A protein and the small-molecule ligand that binds it are described below.
Small molecule (SMILES): Cc1ccncc1NC(=O)CN1CCC(C)CC1

Sequence of chain 1.A:
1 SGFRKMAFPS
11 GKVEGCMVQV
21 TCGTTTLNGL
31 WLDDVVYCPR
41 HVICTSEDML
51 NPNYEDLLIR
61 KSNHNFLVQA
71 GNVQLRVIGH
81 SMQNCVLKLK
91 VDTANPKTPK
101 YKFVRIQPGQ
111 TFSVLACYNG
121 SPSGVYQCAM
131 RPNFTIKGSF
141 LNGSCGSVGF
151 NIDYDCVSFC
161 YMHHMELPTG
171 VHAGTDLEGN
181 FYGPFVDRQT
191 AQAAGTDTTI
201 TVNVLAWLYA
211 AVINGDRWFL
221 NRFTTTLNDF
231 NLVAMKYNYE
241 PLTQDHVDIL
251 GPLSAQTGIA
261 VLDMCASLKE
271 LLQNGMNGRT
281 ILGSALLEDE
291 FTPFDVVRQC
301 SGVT

Sequence of chain 2.A:
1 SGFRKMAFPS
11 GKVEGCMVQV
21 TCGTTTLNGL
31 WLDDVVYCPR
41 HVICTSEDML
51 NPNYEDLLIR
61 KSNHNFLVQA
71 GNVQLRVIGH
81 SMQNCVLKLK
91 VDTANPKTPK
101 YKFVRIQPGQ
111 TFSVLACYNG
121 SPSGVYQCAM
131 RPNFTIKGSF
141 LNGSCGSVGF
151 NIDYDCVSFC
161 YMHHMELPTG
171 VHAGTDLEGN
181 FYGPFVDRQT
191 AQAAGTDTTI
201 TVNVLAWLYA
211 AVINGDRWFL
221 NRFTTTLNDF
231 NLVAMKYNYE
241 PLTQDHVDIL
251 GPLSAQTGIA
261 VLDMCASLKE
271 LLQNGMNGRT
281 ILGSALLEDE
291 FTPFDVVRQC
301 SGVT

Binding-site contacts:
Ligand atom C contacts residue HIS41 of chain 2.A at 4.1 Å.
Ligand atom C contacts residue ASP187 of chain 2.A at 3.3 Å.
Ligand atom C3 contacts residue GLN189 of chain 2.A at 3.9 Å.
Ligand atom C2 contacts residue GLN189 of chain 2.A at 3.9 Å.
Ligand atom C3 contacts residue MET49 of chain 2.A at 4.0 Å (hydrophobic).
Ligand atom N2 contacts residue GLU166 of chain 2.A at 3.8 Å.
Ligand atom C9 contacts residue PHE140 of chain 2.A at 3.6 Å (hydrophobic).
Ligand atom O contacts residue HIS164 of chain 2.A at 4.0 Å.
Ligand atom N2 contacts residue PHE140 of chain 2.A at 3.7 Å.
Ligand atom C10 contacts residue GLU166 of chain 2.A at 4.0 Å.
Ligand atom C12 contacts residue MET165 of chain 2.A at 4.0 Å (hydrophobic).
Ligand atom N2 contacts residue LEU141 of chain 2.A at 4.0 Å.
Ligand atom C9 contacts residue LEU141 of chain 2.A at 3.5 Å (hydrophobic).
Ligand atom C12 contacts residue HIS164 of chain 2.A at 3.4 Å.
Ligand atom C12 contacts residue HIS41 of chain 2.A at 3.5 Å.
Ligand atom C7 contacts residue GLU166 of chain 2.A at 3.8 Å.
Ligand atom N2 contacts residue HIS163 of chain 2.A at 2.9 Å (h-bond).
Ligand atom C1 contacts residue MET49 of chain 2.A at 3.7 Å (hydrophobic).
Ligand atom C9 contacts residue GLU166 of chain 2.A at 3.4 Å.
Ligand atom N1 contacts residue CYS145 of chain 2.A at 4.0 Å.
Ligand atom C11 contacts residue ASN142 of chain 2.A at 3.8 Å.
Ligand atom C8 contacts residue LEU141 of chain 2.A at 3.8 Å (hydrophobic).
Ligand atom C13 contacts residue HIS164 of chain 2.A at 3.8 Å.
Ligand atom C2 contacts residue MET49 of chain 2.A at 3.6 Å (hydrophobic).
Ligand atom C contacts residue ARG188 of chain 2.A at 3.4 Å.
Ligand atom O contacts residue MET165 of chain 2.A at 3.2 Å.
Ligand atom C8 contacts residue PHE140 of chain 2.A at 3.2 Å (hydrophobic).
Ligand atom C7 contacts residue HIS163 of chain 2.A at 3.5 Å.
Ligand atom C8 contacts residue GLU166 of chain 2.A at 3.7 Å.
Ligand atom C10 contacts residue LEU141 of chain 2.A at 3.8 Å (hydrophobic).
Ligand atom C9 contacts residue ASN142 of chain 2.A at 3.8 Å.
Ligand atom C13 contacts residue HIS41 of chain 2.A at 3.8 Å.
Ligand atom C10 contacts residue ASN142 of chain 2.A at 3.8 Å.
Ligand atom C8 contacts residue HIS163 of chain 2.A at 4.0 Å.
Ligand atom N2 contacts residue SER144 of chain 2.A at 3.9 Å.
Ligand atom C13 contacts residue MET165 of chain 2.A at 3.9 Å (hydrophobic).
Ligand atom O contacts residue GLU166 of chain 2.A at 3.1 Å (salt-bridge).
Ligand atom C7 contacts residue CYS145 of chain 2.A at 3.8 Å (hydrophobic).
Ligand atom C1 contacts residue HIS41 of chain 2.A at 4.0 Å.
Ligand atom C contacts residue TYR54 of chain 2.A at 3.8 Å (hydrophobic).